Binding-site contacts:
Ligand atom C5 contacts residue ASN88 of chain 1.JB at 3.6 Å.
Ligand atom O5 contacts residue GLY89 of chain 1.JB at 3.9 Å.
Ligand atom O7 contacts residue ASN88 of chain 1.JB at 4.0 Å.
Ligand atom N2 contacts residue ASN88 of chain 1.JB at 3.1 Å (h-bond).
Ligand atom C4 contacts residue ASN88 of chain 1.JB at 4.2 Å.
Ligand atom C1 contacts residue GLY89 of chain 1.JB at 4.5 Å.
Ligand atom C2 contacts residue ASN88 of chain 1.JB at 2.5 Å.
Ligand atom N2 contacts residue GLU105 of chain 1.JB at 4.4 Å.
Ligand atom C7 contacts residue ASN88 of chain 1.JB at 3.9 Å.
Ligand atom O7 contacts residue ILE58 of chain 1.JB at 4.1 Å.
Ligand atom N2 contacts residue ILE58 of chain 1.JB at 4.0 Å.
Ligand atom C1 contacts residue ASN88 of chain 1.JB at 1.4 Å.
Ligand atom C8 contacts residue ILE58 of chain 1.JB at 3.3 Å (hydrophobic).
Ligand atom C8 contacts residue SER55 of chain 1.JB at 3.4 Å.
Ligand atom C3 contacts residue ASN88 of chain 1.JB at 3.8 Å.
Ligand atom O6 contacts residue GLY89 of chain 1.JB at 4.0 Å.
Ligand atom O5 contacts residue ASN88 of chain 1.JB at 2.3 Å (h-bond).
Ligand atom O6 contacts residue ASN88 of chain 1.JB at 4.1 Å.
Ligand atom C7 contacts residue ILE58 of chain 1.JB at 3.6 Å (hydrophobic).

Sequence of chain 1.JB:
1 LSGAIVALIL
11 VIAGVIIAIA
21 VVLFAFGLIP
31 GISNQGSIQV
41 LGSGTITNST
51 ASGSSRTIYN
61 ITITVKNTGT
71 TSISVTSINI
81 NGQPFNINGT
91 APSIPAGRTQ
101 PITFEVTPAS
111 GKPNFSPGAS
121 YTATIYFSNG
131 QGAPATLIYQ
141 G

The protein below binds the small molecule below.
Small molecule (SMILES): CC(=O)N[C@@H]1[C@@H](O)[C@H](O)[C@@H](CO)O[C@H]1O